Binding-site contacts:
Ligand atom C24 contacts residue ASP223 of chain 2.B at 3.3 Å.
Ligand atom C18 contacts residue VAL124 of chain 2.B at 3.6 Å (hydrophobic).
Ligand atom O2 contacts residue TYR17 of chain 2.B at 3.0 Å (h-bond).
Ligand atom N30 contacts residue SER81 of chain 2.B at 3.6 Å (h-bond).
Ligand atom C4 contacts residue GLN16 of chain 2.B at 3.7 Å.
Ligand atom O14 contacts residue GLY225 of chain 2.B at 3.2 Å (h-bond).
Ligand atom C22 contacts residue ASP223 of chain 2.B at 3.6 Å.
Ligand atom C22 contacts residue GLY225 of chain 2.B at 3.5 Å.
Ligand atom C31 contacts residue LEU221 of chain 2.B at 3.7 Å (hydrophobic).
Ligand atom C39 contacts residue PRO115 of chain 2.B at 3.5 Å (hydrophobic).
Ligand atom C1 contacts residue TYR159 of chain 2.B at 3.6 Å (hydrophobic).
Ligand atom C37 contacts residue LEU118 of chain 2.B at 3.6 Å (hydrophobic).
Ligand atom O29 contacts residue SER81 of chain 2.B at 2.8 Å (h-bond).
Ligand atom C38 contacts residue GLN16 of chain 2.B at 3.6 Å.
Ligand atom C5 contacts residue GLY225 of chain 2.B at 3.3 Å.
Ligand atom C24 contacts residue GLY37 of chain 2.B at 3.4 Å.
Ligand atom N6 contacts residue GLY225 of chain 2.B at 2.8 Å (h-bond).
Ligand atom C3 contacts residue GLY225 of chain 2.B at 3.2 Å.
Ligand atom O33 contacts residue ILE302 of chain 2.B at 3.5 Å.
Ligand atom N23 contacts residue ASP223 of chain 2.B at 2.6 Å (salt-bridge).
Ligand atom C5 contacts residue PHE121 of chain 2.B at 3.6 Å (hydrophobic).
Ligand atom N15 contacts residue GLY225 of chain 2.B at 3.7 Å.
Ligand atom C22 contacts residue ASP35 of chain 2.B at 3.1 Å.
Ligand atom O2 contacts residue GLN16 of chain 2.B at 3.4 Å.
Ligand atom C25 contacts residue ASP223 of chain 2.B at 3.6 Å.
Ligand atom C13 contacts residue GLY225 of chain 2.B at 3.4 Å.
Ligand atom C4 contacts residue GLY225 of chain 2.B at 3.5 Å.
Ligand atom C32 contacts residue LEU221 of chain 2.B at 3.4 Å (hydrophobic).
Ligand atom C28 contacts residue SER81 of chain 2.B at 3.2 Å.
Ligand atom N23 contacts residue ASP35 of chain 2.B at 2.7 Å (salt-bridge).
Ligand atom C24 contacts residue ASP35 of chain 2.B at 3.5 Å.
Ligand atom N10 contacts residue THR82 of chain 2.B at 3.6 Å.
Ligand atom O29 contacts residue TYR80 of chain 2.B at 3.3 Å.
Ligand atom C11 contacts residue THR82 of chain 2.B at 3.4 Å.
Ligand atom C4 contacts residue THR15 of chain 2.B at 3.3 Å.
Ligand atom O2 contacts residue THR15 of chain 2.B at 3.7 Å.
Ligand atom C31 contacts residue GLY37 of chain 2.B at 3.6 Å.
Ligand atom C1 contacts residue THR224 of chain 2.B at 2.9 Å.
Ligand atom O33 contacts residue THR306 of chain 2.B at 3.5 Å.
Ligand atom O14 contacts residue ALA226 of chain 2.B at 3.6 Å.

Sequence of chain 2.B:
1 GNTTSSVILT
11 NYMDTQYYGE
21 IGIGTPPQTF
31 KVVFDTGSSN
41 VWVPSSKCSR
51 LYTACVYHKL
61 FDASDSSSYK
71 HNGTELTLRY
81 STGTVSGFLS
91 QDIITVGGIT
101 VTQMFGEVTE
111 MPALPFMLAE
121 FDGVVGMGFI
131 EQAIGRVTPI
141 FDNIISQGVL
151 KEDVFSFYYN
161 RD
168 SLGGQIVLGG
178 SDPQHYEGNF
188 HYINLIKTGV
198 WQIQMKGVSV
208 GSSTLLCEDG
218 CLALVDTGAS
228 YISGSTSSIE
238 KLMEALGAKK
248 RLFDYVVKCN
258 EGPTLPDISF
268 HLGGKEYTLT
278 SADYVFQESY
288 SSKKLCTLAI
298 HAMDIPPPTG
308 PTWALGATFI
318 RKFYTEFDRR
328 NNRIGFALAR

A protein and the small-molecule ligand that binds it are described below.
Small molecule (SMILES): COCCCNc1nc(C(C)(C)C)ncc1C(=O)N(CC(C)C)[C@@H]1CNC[C@H](C(=O)N2CCOCC2)C1